Binding-site contacts:
Ligand atom C5 contacts residue SER629 of chain 42.A at 3.5 Å.
Ligand atom C2 contacts residue GLY636 of chain 42.A at 3.2 Å.
Ligand atom P contacts residue HIS625 of chain 2.A at 3.9 Å.
Ligand atom N1 contacts residue PRO628 of chain 42.A at 3.2 Å (h-bond).
Ligand atom N1 contacts residue GLY636 of chain 42.A at 2.9 Å (h-bond).
Ligand atom N6 contacts residue GLY634 of chain 42.A at 3.8 Å.
Ligand atom C5 contacts residue PRO628 of chain 42.A at 2.7 Å (hydrophobic).
Ligand atom C8 contacts residue PRO628 of chain 42.A at 3.8 Å (hydrophobic).
Ligand atom C8 contacts residue HIS627 of chain 42.A at 3.5 Å.
Ligand atom O2P contacts residue ASP623 of chain 2.A at 3.2 Å (salt-bridge).
Ligand atom N6 contacts residue PRO628 of chain 42.A at 3.4 Å (h-bond).
Ligand atom C1' contacts residue HIS627 of chain 42.A at 4.3 Å.
Ligand atom C2' contacts residue PRO628 of chain 42.A at 3.6 Å (hydrophobic).
Ligand atom C8 contacts residue SER629 of chain 42.A at 4.2 Å.
Ligand atom N9 contacts residue PRO412 of chain 42.A at 4.2 Å.
Ligand atom C4 contacts residue PRO628 of chain 42.A at 3.0 Å (hydrophobic).
Ligand atom N7 contacts residue SER629 of chain 42.A at 3.1 Å (h-bond).
Ligand atom N1 contacts residue VAL411 of chain 42.A at 4.3 Å.
Ligand atom C8 contacts residue PRO412 of chain 42.A at 4.3 Å (hydrophobic).
Ligand atom C1' contacts residue PRO628 of chain 42.A at 3.9 Å (hydrophobic).
Ligand atom N9 contacts residue PRO628 of chain 42.A at 3.7 Å.
Ligand atom N7 contacts residue PRO628 of chain 42.A at 3.3 Å (h-bond).
Ligand atom C4 contacts residue PRO412 of chain 42.A at 4.1 Å (hydrophobic).
Ligand atom C2 contacts residue PRO628 of chain 42.A at 3.5 Å (hydrophobic).
Ligand atom N6 contacts residue GLY636 of chain 42.A at 3.2 Å (h-bond).
Ligand atom N7 contacts residue HIS627 of chain 42.A at 4.1 Å.
Ligand atom N7 contacts residue ASN606 of chain 42.A at 4.2 Å.
Ligand atom N3 contacts residue PRO628 of chain 42.A at 3.5 Å (h-bond).
Ligand atom N6 contacts residue SER629 of chain 42.A at 3.0 Å (h-bond).
Ligand atom C6 contacts residue SER629 of chain 42.A at 3.5 Å.
Ligand atom O3' contacts residue PRO628 of chain 42.A at 4.1 Å.
Ligand atom C5 contacts residue PRO412 of chain 42.A at 4.2 Å (hydrophobic).
Ligand atom C3' contacts residue HIS627 of chain 42.A at 4.3 Å.
Ligand atom C6 contacts residue PRO628 of chain 42.A at 2.8 Å (hydrophobic).
Ligand atom C6 contacts residue PRO412 of chain 42.A at 4.3 Å (hydrophobic).
Ligand atom C6 contacts residue GLY636 of chain 42.A at 3.6 Å.
Ligand atom O1P contacts residue HIS625 of chain 2.A at 2.8 Å (h-bond).
Ligand atom N7 contacts residue PRO412 of chain 42.A at 4.3 Å.
Ligand atom C2' contacts residue HIS627 of chain 42.A at 3.2 Å.
Ligand atom N6 contacts residue PHE635 of chain 42.A at 3.7 Å.

Sequence of chain 42.A:
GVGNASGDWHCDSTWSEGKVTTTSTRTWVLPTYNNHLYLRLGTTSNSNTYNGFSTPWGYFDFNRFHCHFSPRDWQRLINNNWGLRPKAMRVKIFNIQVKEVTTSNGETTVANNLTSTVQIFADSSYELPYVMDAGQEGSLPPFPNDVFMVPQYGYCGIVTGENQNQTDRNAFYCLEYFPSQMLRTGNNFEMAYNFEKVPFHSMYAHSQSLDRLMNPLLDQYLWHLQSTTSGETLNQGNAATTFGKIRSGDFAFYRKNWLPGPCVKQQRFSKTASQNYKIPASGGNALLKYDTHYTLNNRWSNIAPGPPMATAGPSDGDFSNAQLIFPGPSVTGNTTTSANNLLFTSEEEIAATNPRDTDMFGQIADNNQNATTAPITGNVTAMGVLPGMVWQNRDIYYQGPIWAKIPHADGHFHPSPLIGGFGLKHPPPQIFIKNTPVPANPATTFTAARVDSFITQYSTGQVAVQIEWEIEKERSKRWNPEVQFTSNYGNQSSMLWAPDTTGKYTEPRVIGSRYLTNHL

Sequence of chain 2.A:
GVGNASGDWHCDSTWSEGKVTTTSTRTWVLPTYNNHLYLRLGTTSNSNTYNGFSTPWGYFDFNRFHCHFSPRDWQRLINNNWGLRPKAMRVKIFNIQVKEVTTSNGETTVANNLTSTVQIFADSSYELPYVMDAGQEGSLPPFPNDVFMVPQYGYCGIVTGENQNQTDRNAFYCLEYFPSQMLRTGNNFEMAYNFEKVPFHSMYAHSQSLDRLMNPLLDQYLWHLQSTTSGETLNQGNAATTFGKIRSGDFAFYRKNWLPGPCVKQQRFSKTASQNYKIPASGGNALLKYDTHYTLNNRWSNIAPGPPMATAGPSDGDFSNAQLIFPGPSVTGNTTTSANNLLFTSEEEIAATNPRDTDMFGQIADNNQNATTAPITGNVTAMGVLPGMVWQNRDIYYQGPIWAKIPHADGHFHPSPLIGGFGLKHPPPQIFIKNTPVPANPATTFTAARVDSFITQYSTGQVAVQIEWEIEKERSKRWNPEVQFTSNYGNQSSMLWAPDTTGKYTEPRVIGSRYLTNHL

This protein binds this small molecule.
Small molecule (SMILES): Nc1ncnc2c1ncn2[C@H]1C[C@H](O)[C@@H](COP(=O)(O)O)O1